This protein binds this small molecule.
Small molecule (SMILES): CC(C)(C)c1ccc(N(Cc2cc(Cl)cs2)C(=O)Cc2cncc3ccccc23)cc1

Sequence of chain 1.A:
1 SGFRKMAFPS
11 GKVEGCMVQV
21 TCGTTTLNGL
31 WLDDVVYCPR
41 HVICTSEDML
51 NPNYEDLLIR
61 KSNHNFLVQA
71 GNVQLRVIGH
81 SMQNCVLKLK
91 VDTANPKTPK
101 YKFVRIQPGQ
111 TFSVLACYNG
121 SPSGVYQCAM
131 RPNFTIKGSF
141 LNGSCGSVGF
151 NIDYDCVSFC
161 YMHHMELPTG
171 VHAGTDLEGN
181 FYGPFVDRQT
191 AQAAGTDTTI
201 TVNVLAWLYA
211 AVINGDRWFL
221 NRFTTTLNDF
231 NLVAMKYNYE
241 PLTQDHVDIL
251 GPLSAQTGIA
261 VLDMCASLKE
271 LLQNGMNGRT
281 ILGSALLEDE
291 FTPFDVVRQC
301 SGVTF

Sequence of chain 1.C:
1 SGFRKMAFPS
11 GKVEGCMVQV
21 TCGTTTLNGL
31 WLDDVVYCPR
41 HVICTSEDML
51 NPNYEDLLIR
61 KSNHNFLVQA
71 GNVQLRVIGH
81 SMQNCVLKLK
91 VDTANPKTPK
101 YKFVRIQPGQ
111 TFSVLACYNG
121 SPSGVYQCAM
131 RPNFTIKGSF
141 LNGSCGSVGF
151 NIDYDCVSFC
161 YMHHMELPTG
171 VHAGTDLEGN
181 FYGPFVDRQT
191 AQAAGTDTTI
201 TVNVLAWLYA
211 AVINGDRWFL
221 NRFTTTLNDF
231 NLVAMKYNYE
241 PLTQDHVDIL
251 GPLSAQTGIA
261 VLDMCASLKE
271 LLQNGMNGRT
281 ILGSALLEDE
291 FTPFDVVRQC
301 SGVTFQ

Binding-site contacts:
Ligand atom C09 contacts residue HIS164 of chain 1.A at 3.5 Å.
Ligand atom C03 contacts residue ASN142 of chain 1.A at 3.6 Å.
Ligand atom C11 contacts residue HIS163 of chain 1.A at 3.5 Å.
Ligand atom C07 contacts residue GLN189 of chain 1.A at 3.8 Å.
Ligand atom C23 contacts residue GLN189 of chain 1.A at 3.4 Å.
Ligand atom N01 contacts residue SER144 of chain 1.A at 3.6 Å.
Ligand atom C4 contacts residue SER46 of chain 1.A at 3.6 Å.
Ligand atom C09 contacts residue MET165 of chain 1.A at 3.3 Å (hydrophobic).
Ligand atom O01 contacts residue GLU166 of chain 1.A at 3.1 Å (salt-bridge).
Ligand atom C13 contacts residue GLU166 of chain 1.A at 3.9 Å.
Ligand atom N01 contacts residue HIS163 of chain 1.A at 2.9 Å (h-bond).
Ligand atom C01 contacts residue ASN142 of chain 1.A at 3.9 Å.
Ligand atom C10 contacts residue GLU166 of chain 1.A at 3.6 Å.
Ligand atom S01 contacts residue ARG188 of chain 1.A at 3.5 Å (salt-bridge).
Ligand atom C18 contacts residue MET165 of chain 1.A at 3.4 Å (hydrophobic).
Ligand atom C12 contacts residue ARG188 of chain 1.A at 3.3 Å.
Ligand atom C08 contacts residue HIS41 of chain 1.A at 3.5 Å.
Ligand atom C22 contacts residue ASN142 of chain 1.A at 3.7 Å.
Ligand atom CL01 contacts residue HIS41 of chain 1.A at 3.7 Å.
Ligand atom C2 contacts residue CYS44 of chain 1.A at 3.5 Å (hydrophobic).
Ligand atom C11 contacts residue CYS145 of chain 1.A at 3.8 Å (hydrophobic).
Ligand atom C03 contacts residue GLU166 of chain 1.A at 3.5 Å.
Ligand atom C12 contacts residue ASP187 of chain 1.A at 3.8 Å.
Ligand atom CL01 contacts residue HIS164 of chain 1.A at 3.7 Å.
Ligand atom C3 contacts residue THR25 of chain 1.A at 3.9 Å.
Ligand atom C05 contacts residue GLN189 of chain 1.A at 3.4 Å.
Ligand atom C2 contacts residue HIS41 of chain 1.A at 3.3 Å.
Ligand atom C12 contacts residue MET165 of chain 1.A at 3.6 Å (hydrophobic).
Ligand atom C09 contacts residue MET49 of chain 1.A at 3.9 Å (hydrophobic).
Ligand atom C13 contacts residue ASN142 of chain 1.A at 3.7 Å.
Ligand atom C12 contacts residue MET49 of chain 1.A at 3.7 Å (hydrophobic).
Ligand atom C04 contacts residue ASN142 of chain 1.A at 3.5 Å.
Ligand atom C10 contacts residue PHE140 of chain 1.A at 3.5 Å (hydrophobic).
Ligand atom O01 contacts residue MET165 of chain 1.A at 3.5 Å.
Ligand atom C03 contacts residue PHE140 of chain 1.A at 3.9 Å (hydrophobic).
Ligand atom CL01 contacts residue MET165 of chain 1.A at 3.8 Å.
Ligand atom C06 contacts residue HIS41 of chain 1.A at 3.8 Å.
Ligand atom S01 contacts residue GLN189 of chain 1.A at 3.7 Å.
Ligand atom CL01 contacts residue ASP187 of chain 1.A at 3.3 Å.
Ligand atom C18 contacts residue MET49 of chain 1.A at 3.6 Å (hydrophobic).